This small molecule binds to this protein.
Small molecule (SMILES): O=C(O)C[C@@H]1C(=O)Nc2ccccc21

Binding-site contacts:
Ligand atom C9 contacts residue TYR104 of chain 1.B at 4.0 Å (hydrophobic).
Ligand atom C6 contacts residue HIS239 of chain 1.B at 3.7 Å.
Ligand atom C7 contacts residue ILE288 of chain 1.B at 4.5 Å (hydrophobic).
Ligand atom O13 contacts residue SER200 of chain 1.B at 2.6 Å (h-bond).
Ligand atom C11 contacts residue GLY103 of chain 1.B at 4.1 Å.
Ligand atom C11 contacts residue SER200 of chain 1.B at 3.0 Å.
Ligand atom O14 contacts residue GLY103 of chain 1.B at 3.4 Å.
Ligand atom N1 contacts residue HIS315 of chain 1.B at 3.5 Å.
Ligand atom C4 contacts residue TYR104 of chain 1.B at 3.4 Å (hydrophobic).
Ligand atom C5 contacts residue TYR104 of chain 1.B at 3.9 Å (hydrophobic).
Ligand atom O14 contacts residue SER200 of chain 1.B at 2.9 Å (h-bond).
Ligand atom C3 contacts residue TRP136 of chain 1.B at 4.2 Å (hydrophobic).
Ligand atom C3 contacts residue TYR104 of chain 1.B at 3.9 Å (hydrophobic).
Ligand atom C5 contacts residue ASN105 of chain 1.B at 4.4 Å.
Ligand atom C10 contacts residue TRP136 of chain 1.B at 4.2 Å (hydrophobic).
Ligand atom O14 contacts residue GLY199 of chain 1.B at 4.3 Å.
Ligand atom C7 contacts residue PRO240 of chain 1.B at 4.4 Å (hydrophobic).
Ligand atom O14 contacts residue GLN201 of chain 1.B at 3.0 Å (h-bond).
Ligand atom C10 contacts residue GLY103 of chain 1.B at 3.8 Å.
Ligand atom O14 contacts residue TYR104 of chain 1.B at 2.8 Å (h-bond).
Ligand atom C10 contacts residue TYR104 of chain 1.B at 3.3 Å (hydrophobic).
Ligand atom O12 contacts residue HIS315 of chain 1.B at 3.4 Å.
Ligand atom C2 contacts residue HIS315 of chain 1.B at 3.8 Å.
Ligand atom C11 contacts residue TYR104 of chain 1.B at 3.5 Å (hydrophobic).
Ligand atom O13 contacts residue HIS315 of chain 1.B at 2.8 Å (h-bond).
Ligand atom C6 contacts residue PRO240 of chain 1.B at 4.0 Å (hydrophobic).
Ligand atom C11 contacts residue GLN201 of chain 1.B at 4.2 Å.
Ligand atom C5 contacts residue PRO240 of chain 1.B at 3.9 Å (hydrophobic).
Ligand atom C7 contacts residue HIS239 of chain 1.B at 3.9 Å.
Ligand atom C11 contacts residue HIS315 of chain 1.B at 3.9 Å.

Sequence of chain 1.B:
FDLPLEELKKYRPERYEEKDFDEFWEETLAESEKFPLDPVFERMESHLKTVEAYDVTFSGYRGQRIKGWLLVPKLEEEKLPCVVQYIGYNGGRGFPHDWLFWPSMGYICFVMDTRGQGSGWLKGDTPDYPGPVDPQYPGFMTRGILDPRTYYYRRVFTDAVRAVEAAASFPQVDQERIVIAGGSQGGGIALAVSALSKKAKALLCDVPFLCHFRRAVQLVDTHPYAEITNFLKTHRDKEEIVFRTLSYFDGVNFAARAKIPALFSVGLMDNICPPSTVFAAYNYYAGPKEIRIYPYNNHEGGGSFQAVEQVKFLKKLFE